This protein binds this small molecule.
Small molecule (SMILES): O=C1c2cc(-c3ccc(O)cc3)cc(Cc3ccccc3)c2C[C@]1(CO)Cc1ccc(O)cc1

Binding-site contacts:
Ligand atom C29 contacts residue TRP182 of chain 1.C at 3.7 Å (hydrophobic).
Ligand atom C29 contacts residue TRP95 of chain 1.C at 3.5 Å (hydrophobic).
Ligand atom C03 contacts residue TYR193 of chain 1.C at 3.5 Å (hydrophobic).
Ligand atom O04 contacts residue ILE147 of chain 1.C at 3.6 Å.
Ligand atom C30 contacts residue MET28 of chain 1.C at 3.7 Å (hydrophobic).
Ligand atom C20 contacts residue LYS48 of chain 1.C at 3.5 Å.
Ligand atom O03 contacts residue HIS25 of chain 1.C at 3.1 Å (h-bond).
Ligand atom C13 contacts residue TYR141 of chain 1.C at 3.5 Å (hydrophobic).
Ligand atom C28 contacts residue TYR91 of chain 1.C at 3.1 Å (hydrophobic).
Ligand atom C19 contacts residue ALA49 of chain 1.C at 3.5 Å (hydrophobic).
Ligand atom C19 contacts residue LYS48 of chain 1.C at 3.7 Å.
Ligand atom C09 contacts residue PHE122 of chain 1.C at 3.5 Å (hydrophobic).
Ligand atom C11 contacts residue TRP117 of chain 1.C at 3.7 Å (hydrophobic).
Ligand atom O03 contacts residue TRP95 of chain 1.C at 2.9 Å (h-bond).
Ligand atom C12 contacts residue TRP117 of chain 1.C at 3.5 Å (hydrophobic).
Ligand atom C08 contacts residue GLY118 of chain 1.C at 3.4 Å.
Ligand atom C21 contacts residue LEU32 of chain 1.C at 3.6 Å (hydrophobic).
Ligand atom O03 contacts residue TYR91 of chain 1.C at 2.3 Å (h-bond).
Ligand atom C04 contacts residue LEU121 of chain 1.C at 3.6 Å (hydrophobic).
Ligand atom C07 contacts residue HIS178 of chain 1.C at 3.6 Å.
Ligand atom C17 contacts residue TYR141 of chain 1.C at 3.5 Å (hydrophobic).
Ligand atom O04 contacts residue TYR193 of chain 1.C at 2.9 Å (h-bond).
Ligand atom C22 contacts residue MET28 of chain 1.C at 3.6 Å (hydrophobic).
Ligand atom O01 contacts residue TYR193 of chain 1.C at 3.6 Å (h-bond).
Ligand atom C29 contacts residue HIS25 of chain 1.C at 3.5 Å.
Ligand atom C13 contacts residue TRP117 of chain 1.C at 3.7 Å (hydrophobic).
Ligand atom C27 contacts residue TYR91 of chain 1.C at 3.0 Å (hydrophobic).
Ligand atom O01 contacts residue HIS178 of chain 1.C at 3.1 Å.
Ligand atom C29 contacts residue MET28 of chain 1.C at 3.5 Å (hydrophobic).
Ligand atom C18 contacts residue ALA49 of chain 1.C at 3.6 Å (hydrophobic).
Ligand atom C28 contacts residue MET28 of chain 1.C at 3.5 Å (hydrophobic).
Ligand atom C25 contacts residue MET28 of chain 1.C at 3.5 Å (hydrophobic).
Ligand atom C07 contacts residue ILE114 of chain 1.C at 3.4 Å (hydrophobic).
Ligand atom O02 contacts residue GLY118 of chain 1.C at 3.5 Å.
Ligand atom C08 contacts residue HIS178 of chain 1.C at 3.6 Å.
Ligand atom C30 contacts residue TRP182 of chain 1.C at 3.5 Å (hydrophobic).
Ligand atom O03 contacts residue MET28 of chain 1.C at 3.6 Å.
Ligand atom C28 contacts residue TRP95 of chain 1.C at 3.4 Å (hydrophobic).
Ligand atom C19 contacts residue MET45 of chain 1.C at 3.5 Å (hydrophobic).
Ligand atom C07 contacts residue GLY118 of chain 1.C at 3.5 Å.

Sequence of chain 1.C:
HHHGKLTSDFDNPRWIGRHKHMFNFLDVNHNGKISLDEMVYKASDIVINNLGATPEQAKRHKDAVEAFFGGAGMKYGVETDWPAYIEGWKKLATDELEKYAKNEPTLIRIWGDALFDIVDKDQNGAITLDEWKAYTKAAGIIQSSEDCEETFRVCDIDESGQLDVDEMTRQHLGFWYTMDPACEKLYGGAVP